Binding-site contacts:
Ligand atom PG contacts residue LYS32 of chain 1.A at 3.6 Å.
Ligand atom O2G contacts residue LYS32 of chain 1.A at 2.5 Å (salt-bridge).
Ligand atom O6 contacts residue SER169 of chain 1.A at 3.5 Å.
Ligand atom O6 contacts residue ALA170 of chain 1.A at 2.6 Å (h-bond).
Ligand atom O3A contacts residue LYS32 of chain 1.A at 3.6 Å.
Ligand atom C1' contacts residue LYS134 of chain 1.A at 3.6 Å.
Ligand atom O6 contacts residue LYS171 of chain 1.A at 3.2 Å (salt-bridge).
Ligand atom PA contacts residue THR34 of chain 1.A at 3.6 Å.
Ligand atom C8 contacts residue THR34 of chain 1.A at 3.1 Å.
Ligand atom N3B contacts residue MG1 of chain 1.F at 3.3 Å.
Ligand atom O1A contacts residue GLY31 of chain 1.A at 3.3 Å.
Ligand atom O1B contacts residue GLY31 of chain 1.A at 3.5 Å (h-bond).
Ligand atom O1A contacts residue THR34 of chain 1.A at 2.7 Å (h-bond).
Ligand atom O5' contacts residue THR34 of chain 1.A at 3.4 Å (h-bond).
Ligand atom C8 contacts residue GLY31 of chain 1.A at 3.6 Å.
Ligand atom O1G contacts residue THR60 of chain 1.A at 2.9 Å (h-bond).
Ligand atom O2G contacts residue ASP29 of chain 1.A at 3.5 Å (salt-bridge).
Ligand atom PG contacts residue MG1 of chain 1.F at 3.2 Å.
Ligand atom O1G contacts residue MG1 of chain 1.F at 2.1 Å.
Ligand atom O1A contacts residue THR33 of chain 1.A at 3.1 Å (h-bond).
Ligand atom N1 contacts residue ASP136 of chain 1.A at 3.1 Å (salt-bridge).
Ligand atom O2A contacts residue THR33 of chain 1.A at 3.6 Å.
Ligand atom O3A contacts residue GLY31 of chain 1.A at 3.4 Å (h-bond).
Ligand atom O1A contacts residue LYS32 of chain 1.A at 3.5 Å (salt-bridge).
Ligand atom C5' contacts residue ASP29 of chain 1.A at 3.6 Å.
Ligand atom O3A contacts residue ASP29 of chain 1.A at 3.6 Å.
Ligand atom O2G contacts residue ILE28 of chain 1.A at 3.3 Å.
Ligand atom O1B contacts residue LYS32 of chain 1.A at 2.3 Å (salt-bridge).
Ligand atom PB contacts residue LYS32 of chain 1.A at 3.5 Å.
Ligand atom N7 contacts residue THR34 of chain 1.A at 3.5 Å.
Ligand atom N3B contacts residue ASP29 of chain 1.A at 3.5 Å (salt-bridge).
Ligand atom O4' contacts residue LYS134 of chain 1.A at 3.1 Å.
Ligand atom O2B contacts residue THR33 of chain 1.A at 2.8 Å (h-bond).
Ligand atom O2G contacts residue GLY82 of chain 1.A at 3.4 Å.
Ligand atom N1 contacts residue LYS171 of chain 1.A at 3.5 Å.
Ligand atom PB contacts residue MG1 of chain 1.F at 3.2 Å.
Ligand atom N9 contacts residue LYS134 of chain 1.A at 3.5 Å.
Ligand atom C2 contacts residue ASP136 of chain 1.A at 3.5 Å.
Ligand atom O2B contacts residue MG1 of chain 1.F at 2.1 Å.
Ligand atom N2 contacts residue ASP136 of chain 1.A at 2.9 Å (salt-bridge).

Sequence of chain 1.A:
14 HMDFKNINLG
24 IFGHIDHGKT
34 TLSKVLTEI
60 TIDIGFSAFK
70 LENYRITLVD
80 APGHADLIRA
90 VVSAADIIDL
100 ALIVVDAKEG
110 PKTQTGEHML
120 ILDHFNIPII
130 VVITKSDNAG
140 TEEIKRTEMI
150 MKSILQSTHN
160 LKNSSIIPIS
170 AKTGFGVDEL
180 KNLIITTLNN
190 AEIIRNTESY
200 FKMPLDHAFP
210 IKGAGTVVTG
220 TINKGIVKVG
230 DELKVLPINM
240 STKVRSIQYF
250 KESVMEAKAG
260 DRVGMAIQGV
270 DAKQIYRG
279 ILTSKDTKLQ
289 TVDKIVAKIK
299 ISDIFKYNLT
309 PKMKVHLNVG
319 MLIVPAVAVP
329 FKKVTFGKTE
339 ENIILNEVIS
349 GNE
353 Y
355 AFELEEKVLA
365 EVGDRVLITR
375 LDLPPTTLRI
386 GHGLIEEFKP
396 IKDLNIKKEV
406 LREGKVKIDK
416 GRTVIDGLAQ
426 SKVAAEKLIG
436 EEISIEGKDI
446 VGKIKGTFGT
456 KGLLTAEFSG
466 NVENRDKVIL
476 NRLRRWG

A protein and the small-molecule ligand that binds it are described below.
Small molecule (SMILES): Nc1nc2c(ncn2[C@@H]2O[C@H](CO[P](=O)(O)O[P](=O)(O)NP(=O)(O)O)[C@@H](O)[C@H]2O)c(=O)[nH]1